The small molecule below binds the protein below.
Small molecule (SMILES): Clc1nc(Cl)c2[nH]cnc2n1

Binding-site contacts:
Ligand atom C6 contacts residue ILE178 of chain 1.C at 3.6 Å (hydrophobic).
Ligand atom CL1 contacts residue PHE159 of chain 1.C at 4.3 Å.
Ligand atom C4 contacts residue ILE178 of chain 1.C at 4.2 Å (hydrophobic).
Ligand atom C5 contacts residue GLU179 of chain 1.C at 4.2 Å.
Ligand atom N9 contacts residue PHE158 of chain 1.C at 3.9 Å.
Ligand atom C2 contacts residue PHE159 of chain 1.C at 3.6 Å (hydrophobic).
Ligand atom C4 contacts residue PHE159 of chain 1.C at 3.7 Å (hydrophobic).
Ligand atom CL1 contacts residue GLY92 of chain 1.C at 4.0 Å.
Ligand atom C8 contacts residue PHE159 of chain 1.C at 4.0 Å (hydrophobic).
Ligand atom CL1 contacts residue LEU206 of chain 1.C at 3.8 Å.
Ligand atom CL1 contacts residue ASP204 of chain 1.C at 3.4 Å.
Ligand atom CL2 contacts residue CYS91 of chain 1.C at 3.6 Å.
Ligand atom N9 contacts residue ILE178 of chain 1.C at 3.9 Å.
Ligand atom N1 contacts residue PHE159 of chain 1.C at 3.7 Å.
Ligand atom C6 contacts residue GLY92 of chain 1.C at 3.9 Å.
Ligand atom N1 contacts residue CYS91 of chain 1.C at 3.8 Å.
Ligand atom N9 contacts residue PHE159 of chain 1.C at 3.7 Å.
Ligand atom N7 contacts residue MET180 of chain 1.C at 3.3 Å.
Ligand atom C6 contacts residue PHE159 of chain 1.C at 3.8 Å (hydrophobic).
Ligand atom N1 contacts residue GLY92 of chain 1.C at 3.6 Å (h-bond).
Ligand atom N7 contacts residue PHE159 of chain 1.C at 4.1 Å.
Ligand atom C5 contacts residue PHE159 of chain 1.C at 3.8 Å (hydrophobic).
Ligand atom CL2 contacts residue IMD1 of chain 1.DA at 3.1 Å.
Ligand atom C8 contacts residue PHE158 of chain 1.C at 3.5 Å (hydrophobic).
Ligand atom C8 contacts residue GLU179 of chain 1.C at 4.2 Å.
Ligand atom N7 contacts residue GLU179 of chain 1.C at 3.5 Å.
Ligand atom CL2 contacts residue THR90 of chain 1.C at 3.3 Å.
Ligand atom C6 contacts residue CYS91 of chain 1.C at 4.1 Å (hydrophobic).
Ligand atom C6 contacts residue IMD1 of chain 1.DA at 4.0 Å.
Ligand atom N3 contacts residue PHE159 of chain 1.C at 3.6 Å.
Ligand atom N1 contacts residue ILE178 of chain 1.C at 4.3 Å.
Ligand atom C2 contacts residue LEU206 of chain 1.C at 4.3 Å (hydrophobic).
Ligand atom C8 contacts residue ILE178 of chain 1.C at 3.4 Å (hydrophobic).
Ligand atom C5 contacts residue ILE178 of chain 1.C at 3.6 Å (hydrophobic).
Ligand atom C8 contacts residue MET180 of chain 1.C at 3.8 Å (hydrophobic).
Ligand atom N7 contacts residue ILE178 of chain 1.C at 3.7 Å.
Ligand atom CL2 contacts residue GLU179 of chain 1.C at 3.8 Å.
Ligand atom CL2 contacts residue ILE178 of chain 1.C at 3.8 Å.
Ligand atom C2 contacts residue GLY92 of chain 1.C at 3.8 Å.
Ligand atom N3 contacts residue LEU206 of chain 1.C at 4.0 Å.

Sequence of chain 1.C:
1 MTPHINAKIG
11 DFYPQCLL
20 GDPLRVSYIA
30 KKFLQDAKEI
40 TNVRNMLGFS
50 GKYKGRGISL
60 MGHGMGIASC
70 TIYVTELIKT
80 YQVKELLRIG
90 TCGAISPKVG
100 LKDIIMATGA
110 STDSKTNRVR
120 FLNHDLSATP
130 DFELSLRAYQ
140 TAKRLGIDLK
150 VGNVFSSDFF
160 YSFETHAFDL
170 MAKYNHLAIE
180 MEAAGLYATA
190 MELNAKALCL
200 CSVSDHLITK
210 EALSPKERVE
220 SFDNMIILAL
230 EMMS